Sequence of chain 1.A:
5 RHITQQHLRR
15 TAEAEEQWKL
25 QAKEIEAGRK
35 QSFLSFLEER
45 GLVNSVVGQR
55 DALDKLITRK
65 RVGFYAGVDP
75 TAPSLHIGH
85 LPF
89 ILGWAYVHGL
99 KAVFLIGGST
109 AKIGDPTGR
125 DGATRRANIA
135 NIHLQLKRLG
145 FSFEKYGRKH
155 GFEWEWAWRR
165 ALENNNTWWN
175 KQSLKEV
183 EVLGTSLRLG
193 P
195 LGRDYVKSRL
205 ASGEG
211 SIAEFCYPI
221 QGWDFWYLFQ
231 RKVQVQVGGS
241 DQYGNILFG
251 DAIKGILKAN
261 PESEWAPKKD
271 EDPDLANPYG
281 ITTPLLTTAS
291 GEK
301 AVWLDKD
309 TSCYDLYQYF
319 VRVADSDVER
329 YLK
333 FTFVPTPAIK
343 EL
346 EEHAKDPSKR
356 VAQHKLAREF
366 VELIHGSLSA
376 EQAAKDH

A small-molecule ligand and the protein it binds are described below.
Small molecule (SMILES): N[C@@H](Cc1ccc(O)cc1)C(=O)O

Binding-site contacts:
Ligand atom CE2 contacts residue ASP224 of chain 1.A at 3.7 Å.
Ligand atom CB contacts residue TYR217 of chain 1.A at 3.8 Å (hydrophobic).
Ligand atom C contacts residue ASP113 of chain 1.A at 4.1 Å.
Ligand atom CZ contacts residue GLN221 of chain 1.A at 3.6 Å.
Ligand atom CE1 contacts residue GLN221 of chain 1.A at 3.2 Å.
Ligand atom CA contacts residue GLN242 of chain 1.A at 3.5 Å.
Ligand atom OH contacts residue ASP224 of chain 1.A at 3.2 Å (salt-bridge).
Ligand atom CZ contacts residue ASP224 of chain 1.A at 3.9 Å.
Ligand atom N contacts residue GLN221 of chain 1.A at 3.3 Å (h-bond).
Ligand atom CG contacts residue ASP73 of chain 1.A at 4.0 Å.
Ligand atom N contacts residue ASP113 of chain 1.A at 2.9 Å (salt-bridge).
Ligand atom N contacts residue GLN242 of chain 1.A at 2.8 Å (h-bond).
Ligand atom CD2 contacts residue THR108 of chain 1.A at 3.7 Å.
Ligand atom CE1 contacts residue TYR69 of chain 1.A at 4.1 Å (hydrophobic).
Ligand atom OH contacts residue LEU103 of chain 1.A at 3.7 Å.
Ligand atom CZ contacts residue TYR69 of chain 1.A at 4.1 Å (hydrophobic).
Ligand atom CB contacts residue VAL72 of chain 1.A at 4.0 Å (hydrophobic).
Ligand atom CD1 contacts residue GLN221 of chain 1.A at 3.5 Å.
Ligand atom CG contacts residue GLN221 of chain 1.A at 4.1 Å.
Ligand atom O contacts residue GLY71 of chain 1.A at 4.1 Å.
Ligand atom CG contacts residue TYR217 of chain 1.A at 3.9 Å (hydrophobic).
Ligand atom OXT contacts residue ASP113 of chain 1.A at 3.5 Å (salt-bridge).
Ligand atom CD2 contacts residue TYR217 of chain 1.A at 3.8 Å (hydrophobic).
Ligand atom CD1 contacts residue GLY71 of chain 1.A at 3.6 Å.
Ligand atom N contacts residue TYR217 of chain 1.A at 3.3 Å (h-bond).
Ligand atom CD2 contacts residue ASP73 of chain 1.A at 3.4 Å.
Ligand atom CE2 contacts residue THR108 of chain 1.A at 4.0 Å.
Ligand atom C contacts residue GLN242 of chain 1.A at 3.9 Å.
Ligand atom CB contacts residue GLY71 of chain 1.A at 3.5 Å.
Ligand atom OH contacts residue GLN221 of chain 1.A at 3.6 Å.
Ligand atom OXT contacts residue GLN242 of chain 1.A at 3.9 Å.
Ligand atom CA contacts residue GLY71 of chain 1.A at 3.9 Å.
Ligand atom CG contacts residue GLY71 of chain 1.A at 3.7 Å.
Ligand atom CB contacts residue ASP73 of chain 1.A at 3.6 Å.
Ligand atom CA contacts residue TYR217 of chain 1.A at 4.0 Å (hydrophobic).
Ligand atom O contacts residue ASP73 of chain 1.A at 4.1 Å.
Ligand atom CE1 contacts residue GLN236 of chain 1.A at 3.8 Å.
Ligand atom CA contacts residue ASP113 of chain 1.A at 4.1 Å.
Ligand atom OH contacts residue TYR69 of chain 1.A at 3.1 Å (h-bond).
Ligand atom CE1 contacts residue GLY71 of chain 1.A at 3.9 Å.